This protein binds this small molecule.
Small molecule (SMILES): CC(=O)N[C@@H]1[C@@H](O)[C@H](O)[C@@H](CO)O[C@H]1O

Sequence of chain 1.B:
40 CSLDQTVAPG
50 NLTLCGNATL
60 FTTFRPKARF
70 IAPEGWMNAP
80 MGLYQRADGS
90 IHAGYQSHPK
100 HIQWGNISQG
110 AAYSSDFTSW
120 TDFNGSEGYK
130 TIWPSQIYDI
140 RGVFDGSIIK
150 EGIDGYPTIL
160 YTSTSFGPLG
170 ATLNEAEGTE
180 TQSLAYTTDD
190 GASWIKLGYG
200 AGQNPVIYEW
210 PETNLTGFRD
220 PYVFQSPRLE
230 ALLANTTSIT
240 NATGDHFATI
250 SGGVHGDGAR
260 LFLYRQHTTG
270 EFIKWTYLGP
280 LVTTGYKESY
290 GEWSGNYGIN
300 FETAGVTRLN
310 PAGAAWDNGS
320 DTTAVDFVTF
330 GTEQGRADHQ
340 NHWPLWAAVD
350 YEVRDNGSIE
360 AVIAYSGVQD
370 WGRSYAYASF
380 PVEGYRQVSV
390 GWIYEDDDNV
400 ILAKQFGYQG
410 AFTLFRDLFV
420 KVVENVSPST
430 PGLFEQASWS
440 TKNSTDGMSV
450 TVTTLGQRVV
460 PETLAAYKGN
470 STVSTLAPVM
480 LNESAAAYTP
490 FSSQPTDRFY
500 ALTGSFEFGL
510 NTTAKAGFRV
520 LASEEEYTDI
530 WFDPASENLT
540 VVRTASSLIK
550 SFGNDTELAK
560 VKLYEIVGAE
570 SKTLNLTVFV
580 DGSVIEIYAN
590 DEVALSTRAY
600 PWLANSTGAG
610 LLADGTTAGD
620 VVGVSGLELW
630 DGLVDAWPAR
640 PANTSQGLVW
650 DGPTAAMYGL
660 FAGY

Binding-site contacts:
Ligand atom C8 contacts residue THR543 of chain 1.B at 3.6 Å.
Ligand atom C2 contacts residue ASN553 of chain 1.B at 2.5 Å.
Ligand atom O7 contacts residue THR543 of chain 1.B at 3.7 Å.
Ligand atom C7 contacts residue ASN553 of chain 1.B at 3.7 Å.
Ligand atom C7 contacts residue THR543 of chain 1.B at 4.2 Å.
Ligand atom O7 contacts residue ASN553 of chain 1.B at 3.9 Å.
Ligand atom C1 contacts residue ASN553 of chain 1.B at 1.4 Å.
Ligand atom C4 contacts residue ASN553 of chain 1.B at 4.3 Å.
Ligand atom O5 contacts residue ASN553 of chain 1.B at 2.3 Å (h-bond).
Ligand atom C3 contacts residue ASN553 of chain 1.B at 3.9 Å.
Ligand atom C5 contacts residue ASN553 of chain 1.B at 3.6 Å.
Ligand atom N2 contacts residue ASN553 of chain 1.B at 3.1 Å (h-bond).
Ligand atom O6 contacts residue LYS549 of chain 1.B at 3.9 Å.